Sequence of chain 6.E:
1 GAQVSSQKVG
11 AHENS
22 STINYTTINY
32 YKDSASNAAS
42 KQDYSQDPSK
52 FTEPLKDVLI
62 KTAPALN

Binding-site contacts:
Ligand atom N contacts residue VAL4 of chain 6.E at 3.0 Å (h-bond).
Ligand atom OE1 contacts residue VAL4 of chain 6.E at 3.3 Å (h-bond).
Ligand atom C contacts residue ALA2 of chain 6.E at 3.6 Å (hydrophobic).
Ligand atom CD contacts residue VAL4 of chain 6.E at 3.8 Å (hydrophobic).
Ligand atom C contacts residue GLN3 of chain 6.E at 3.8 Å.
Ligand atom N contacts residue VAL4 of chain 6.E at 4.1 Å.
Ligand atom CB contacts residue ALA2 of chain 6.E at 3.5 Å (hydrophobic).
Ligand atom CB contacts residue VAL4 of chain 6.E at 4.2 Å (hydrophobic).
Ligand atom CB contacts residue GLN3 of chain 6.E at 3.6 Å.
Ligand atom CG2 contacts residue GLN3 of chain 6.E at 3.9 Å.
Ligand atom CG2 contacts residue ALA2 of chain 6.E at 4.3 Å (hydrophobic).
Ligand atom N contacts residue ALA2 of chain 6.E at 2.8 Å (h-bond).
Ligand atom CB contacts residue GLN3 of chain 6.E at 4.1 Å.
Ligand atom CA contacts residue VAL4 of chain 6.E at 3.5 Å (hydrophobic).
Ligand atom N contacts residue GLN3 of chain 6.E at 4.5 Å.
Ligand atom CA contacts residue VAL4 of chain 6.E at 4.0 Å (hydrophobic).
Ligand atom C contacts residue VAL4 of chain 6.E at 3.5 Å (hydrophobic).
Ligand atom C contacts residue VAL4 of chain 6.E at 4.5 Å (hydrophobic).
Ligand atom CA contacts residue ALA2 of chain 6.E at 3.8 Å (hydrophobic).
Ligand atom CA contacts residue GLN3 of chain 6.E at 4.3 Å.
Ligand atom O contacts residue VAL4 of chain 6.E at 4.2 Å.
Ligand atom C contacts residue ALA2 of chain 6.E at 4.2 Å (hydrophobic).
Ligand atom CG1 contacts residue GLN3 of chain 6.E at 3.0 Å.
Ligand atom CG2 contacts residue VAL4 of chain 6.E at 3.4 Å (hydrophobic).
Ligand atom O contacts residue GLN3 of chain 6.E at 3.0 Å (h-bond).
Ligand atom O contacts residue VAL4 of chain 6.E at 4.4 Å.
Ligand atom CB contacts residue ALA2 of chain 6.E at 4.0 Å (hydrophobic).
Ligand atom N contacts residue ALA2 of chain 6.E at 4.3 Å.
Ligand atom CG2 contacts residue SER5 of chain 6.E at 3.2 Å.
Ligand atom OG contacts residue GLN3 of chain 6.E at 3.3 Å (h-bond).
Ligand atom CB contacts residue VAL4 of chain 6.E at 4.0 Å (hydrophobic).
Ligand atom OE2 contacts residue VAL4 of chain 6.E at 3.6 Å.
Ligand atom CA contacts residue ALA2 of chain 6.E at 3.4 Å (hydrophobic).
Ligand atom C contacts residue VAL4 of chain 6.E at 4.4 Å (hydrophobic).

The protein below binds the small molecule below.
Small molecule (SMILES): CC[C@H](C)[C@H](N)C(=O)N[C@@H](CO)C(=O)N[C@@H](CCC(=O)O)C(=O)N[C@H](C=O)C(C)C